Binding-site contacts:
Ligand atom C7 contacts residue TYR166 of chain 1.E at 4.4 Å (hydrophobic).
Ligand atom C8 contacts residue ASN137 of chain 1.E at 3.6 Å.
Ligand atom C8 contacts residue ASN149 of chain 1.E at 4.5 Å.
Ligand atom C4 contacts residue ASN149 of chain 1.E at 4.4 Å.
Ligand atom C7 contacts residue ASN137 of chain 1.E at 4.3 Å.
Ligand atom C7 contacts residue ASN149 of chain 1.E at 3.3 Å.
Ligand atom O3 contacts residue ASP313 of chain 1.E at 4.2 Å.
Ligand atom O7 contacts residue ASN137 of chain 1.E at 4.1 Å.
Ligand atom O7 contacts residue ASN149 of chain 1.E at 3.2 Å (h-bond).
Ligand atom C7 contacts residue LEU168 of chain 1.E at 4.4 Å (hydrophobic).
Ligand atom C1 contacts residue TYR166 of chain 1.E at 4.0 Å (hydrophobic).
Ligand atom C1 contacts residue ASN149 of chain 1.E at 1.5 Å.
Ligand atom C5 contacts residue ASN149 of chain 1.E at 3.8 Å.
Ligand atom O5 contacts residue ASN149 of chain 1.E at 2.5 Å (h-bond).
Ligand atom C5 contacts residue TYR166 of chain 1.E at 3.6 Å (hydrophobic).
Ligand atom C2 contacts residue ASN149 of chain 1.E at 2.6 Å.
Ligand atom C8 contacts residue ASP313 of chain 1.E at 3.9 Å.
Ligand atom O5 contacts residue TYR166 of chain 1.E at 3.6 Å.
Ligand atom C7 contacts residue ASP313 of chain 1.E at 4.2 Å.
Ligand atom N2 contacts residue ASP313 of chain 1.E at 3.6 Å.
Ligand atom C8 contacts residue TYR166 of chain 1.E at 3.6 Å (hydrophobic).
Ligand atom C3 contacts residue ASN149 of chain 1.E at 3.9 Å.
Ligand atom C8 contacts residue VAL135 of chain 1.E at 4.1 Å (hydrophobic).
Ligand atom C6 contacts residue TYR166 of chain 1.E at 3.5 Å (hydrophobic).
Ligand atom N2 contacts residue ASN149 of chain 1.E at 3.0 Å (h-bond).
Ligand atom C8 contacts residue LEU168 of chain 1.E at 3.9 Å (hydrophobic).
Ligand atom O7 contacts residue TYR166 of chain 1.E at 4.5 Å.

A small-molecule ligand and the protein it binds are described below.
Small molecule (SMILES): CC(=O)N[C@H]1[C@H](O[C@H]2[C@H](O)[C@@H](NC(C)=O)CO[C@@H]2CO)O[C@H](CO)[C@@H](O)[C@@H]1O

Sequence of chain 1.E:
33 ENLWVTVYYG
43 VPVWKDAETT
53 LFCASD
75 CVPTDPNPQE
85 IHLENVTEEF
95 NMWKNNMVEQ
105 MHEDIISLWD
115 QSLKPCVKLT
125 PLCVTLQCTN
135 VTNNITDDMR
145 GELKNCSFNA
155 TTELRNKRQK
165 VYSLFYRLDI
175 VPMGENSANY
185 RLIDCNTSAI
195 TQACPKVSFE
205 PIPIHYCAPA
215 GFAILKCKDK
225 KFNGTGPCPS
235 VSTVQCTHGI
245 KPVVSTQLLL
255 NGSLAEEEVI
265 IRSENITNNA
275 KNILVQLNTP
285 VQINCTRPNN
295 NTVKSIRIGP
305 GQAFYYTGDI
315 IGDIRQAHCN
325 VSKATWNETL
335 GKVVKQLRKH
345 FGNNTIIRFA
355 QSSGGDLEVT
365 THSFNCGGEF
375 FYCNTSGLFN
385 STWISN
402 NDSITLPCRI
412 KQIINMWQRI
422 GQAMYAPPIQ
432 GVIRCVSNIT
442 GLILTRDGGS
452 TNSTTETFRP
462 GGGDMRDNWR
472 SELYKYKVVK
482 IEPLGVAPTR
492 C